Sequence of chain 1.B:
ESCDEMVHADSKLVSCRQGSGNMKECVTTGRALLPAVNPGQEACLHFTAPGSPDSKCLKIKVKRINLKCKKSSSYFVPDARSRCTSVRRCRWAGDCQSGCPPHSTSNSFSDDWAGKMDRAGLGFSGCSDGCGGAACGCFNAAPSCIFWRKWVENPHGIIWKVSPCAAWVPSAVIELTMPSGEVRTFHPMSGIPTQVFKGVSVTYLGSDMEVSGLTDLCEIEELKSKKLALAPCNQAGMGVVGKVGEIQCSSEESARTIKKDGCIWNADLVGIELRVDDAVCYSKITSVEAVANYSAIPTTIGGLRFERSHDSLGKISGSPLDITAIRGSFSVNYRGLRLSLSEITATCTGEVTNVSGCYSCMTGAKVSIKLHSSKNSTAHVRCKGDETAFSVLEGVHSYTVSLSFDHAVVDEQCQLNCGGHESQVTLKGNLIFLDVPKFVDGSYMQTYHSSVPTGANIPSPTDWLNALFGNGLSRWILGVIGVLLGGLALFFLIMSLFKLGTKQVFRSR

The protein below binds the small molecule below.
Small molecule (SMILES): CC(=O)N[C@@H]1[C@@H](O)[C@H](O)[C@@H](CO)O[C@H]1O

Binding-site contacts:
Ligand atom C2 contacts residue ASN354 of chain 1.B at 2.5 Å.
Ligand atom N2 contacts residue ASN354 of chain 1.B at 2.9 Å (h-bond).
Ligand atom C7 contacts residue ASN354 of chain 1.B at 3.1 Å.
Ligand atom C4 contacts residue ASN354 of chain 1.B at 4.2 Å.
Ligand atom O5 contacts residue ASN354 of chain 1.B at 2.4 Å (h-bond).
Ligand atom C1 contacts residue ASN354 of chain 1.B at 1.4 Å.
Ligand atom C8 contacts residue ASN354 of chain 1.B at 4.3 Å.
Ligand atom O7 contacts residue ASN354 of chain 1.B at 3.0 Å (h-bond).
Ligand atom O6 contacts residue SER368 of chain 1.B at 4.1 Å.
Ligand atom O5 contacts residue THR353 of chain 1.B at 4.4 Å.
Ligand atom C5 contacts residue ASN354 of chain 1.B at 3.7 Å.
Ligand atom C3 contacts residue ASN354 of chain 1.B at 3.8 Å.